Binding-site contacts:
Ligand atom O7 contacts residue TYR90 of chain 18.C at 3.7 Å.
Ligand atom C8 contacts residue TYR90 of chain 18.C at 3.9 Å (hydrophobic).
Ligand atom O5 contacts residue PHE119 of chain 18.C at 4.2 Å.
Ligand atom C8 contacts residue ASN118 of chain 18.C at 3.9 Å.
Ligand atom O6 contacts residue THR120 of chain 18.C at 3.1 Å (h-bond).
Ligand atom C2 contacts residue SER66 of chain 18.C at 4.4 Å.
Ligand atom C6 contacts residue PHE119 of chain 18.C at 4.1 Å (hydrophobic).
Ligand atom C5 contacts residue THR89 of chain 18.C at 4.1 Å.
Ligand atom C7 contacts residue ASN118 of chain 18.C at 3.6 Å.
Ligand atom C2 contacts residue ASN118 of chain 18.C at 2.4 Å.
Ligand atom N2 contacts residue ASN118 of chain 18.C at 2.9 Å (h-bond).
Ligand atom C1 contacts residue SER66 of chain 18.C at 4.2 Å.
Ligand atom O6 contacts residue THR89 of chain 18.C at 3.5 Å.
Ligand atom C6 contacts residue THR89 of chain 18.C at 4.2 Å.
Ligand atom O5 contacts residue ASN118 of chain 18.C at 2.4 Å (h-bond).
Ligand atom O5 contacts residue THR120 of chain 18.C at 3.4 Å (h-bond).
Ligand atom C1 contacts residue THR89 of chain 18.C at 3.9 Å.
Ligand atom O5 contacts residue THR89 of chain 18.C at 3.8 Å.
Ligand atom C7 contacts residue TYR90 of chain 18.C at 3.8 Å (hydrophobic).
Ligand atom C5 contacts residue ASN118 of chain 18.C at 3.7 Å.
Ligand atom C5 contacts residue THR120 of chain 18.C at 4.0 Å.
Ligand atom O6 contacts residue PHE119 of chain 18.C at 2.8 Å (h-bond).
Ligand atom C4 contacts residue ASN118 of chain 18.C at 4.2 Å.
Ligand atom O6 contacts residue ASN118 of chain 18.C at 4.1 Å.
Ligand atom C3 contacts residue ASN118 of chain 18.C at 3.8 Å.
Ligand atom N2 contacts residue TYR90 of chain 18.C at 4.5 Å.
Ligand atom O7 contacts residue ASN118 of chain 18.C at 4.5 Å.
Ligand atom C1 contacts residue ASN118 of chain 18.C at 1.4 Å.
Ligand atom C6 contacts residue THR120 of chain 18.C at 3.4 Å.

The protein below binds the small molecule below.
Small molecule (SMILES): CC(=O)N[C@@H]1[C@@H](O)[C@H](O)[C@@H](CO)O[C@H]1O

Sequence of chain 18.C:
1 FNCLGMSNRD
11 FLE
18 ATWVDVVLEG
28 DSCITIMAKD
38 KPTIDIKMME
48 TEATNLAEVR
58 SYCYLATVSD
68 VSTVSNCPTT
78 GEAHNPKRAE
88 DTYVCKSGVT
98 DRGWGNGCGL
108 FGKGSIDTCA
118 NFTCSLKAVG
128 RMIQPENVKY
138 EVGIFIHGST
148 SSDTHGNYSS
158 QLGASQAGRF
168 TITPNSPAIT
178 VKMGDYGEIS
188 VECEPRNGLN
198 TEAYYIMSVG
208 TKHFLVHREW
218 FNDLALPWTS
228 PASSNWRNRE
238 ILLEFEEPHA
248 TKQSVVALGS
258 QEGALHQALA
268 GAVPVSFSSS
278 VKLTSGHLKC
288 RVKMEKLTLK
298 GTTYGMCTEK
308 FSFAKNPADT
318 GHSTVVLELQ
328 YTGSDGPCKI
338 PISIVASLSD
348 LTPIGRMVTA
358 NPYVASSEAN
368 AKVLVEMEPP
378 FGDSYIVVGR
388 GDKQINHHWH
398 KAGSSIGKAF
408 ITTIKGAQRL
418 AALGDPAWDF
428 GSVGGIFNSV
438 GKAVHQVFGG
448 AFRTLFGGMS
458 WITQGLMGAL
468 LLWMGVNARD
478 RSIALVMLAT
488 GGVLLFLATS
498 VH